This protein binds this small molecule.
Small molecule (SMILES): CO[C@@H]1CC/C=C/c2cccc(c2)[C@@H](C)OC(=O)[C@@H]2CCCN(N2)C(=O)[C@H](C)NC(=O)[C@H](C(C)C)NC(=O)[C@@H]1C

Binding-site contacts:
Ligand atom O44 contacts residue ALA102 of chain 1.A at 3.6 Å.
Ligand atom C19 contacts residue ASN101 of chain 1.A at 3.8 Å.
Ligand atom C6 contacts residue PHE112 of chain 1.A at 3.7 Å (hydrophobic).
Ligand atom C21 contacts residue ALA100 of chain 1.A at 3.9 Å (hydrophobic).
Ligand atom N1 contacts residue GLN62 of chain 1.A at 3.3 Å (h-bond).
Ligand atom O46 contacts residue GLY71 of chain 1.A at 3.8 Å.
Ligand atom C18 contacts residue ASN101 of chain 1.A at 3.8 Å.
Ligand atom C39 contacts residue ARG54 of chain 1.A at 3.9 Å.
Ligand atom C11 contacts residue ASN101 of chain 1.A at 3.9 Å.
Ligand atom C35 contacts residue ASN148 of chain 1.A at 3.4 Å.
Ligand atom C10 contacts residue ASN101 of chain 1.A at 3.7 Å.
Ligand atom C21 contacts residue GLN110 of chain 1.A at 3.6 Å.
Ligand atom C9 contacts residue ALA100 of chain 1.A at 3.9 Å (hydrophobic).
Ligand atom O41 contacts residue ALA100 of chain 1.A at 3.1 Å.
Ligand atom O45 contacts residue ARG54 of chain 1.A at 3.3 Å.
Ligand atom O45 contacts residue ILE56 of chain 1.A at 3.7 Å.
Ligand atom C29 contacts residue PHE59 of chain 1.A at 3.9 Å (hydrophobic).
Ligand atom C22 contacts residue GLN110 of chain 1.A at 3.7 Å.
Ligand atom C33 contacts residue ARG54 of chain 1.A at 3.5 Å.
Ligand atom C35 contacts residue ARG54 of chain 1.A at 3.9 Å.
Ligand atom C38 contacts residue ARG54 of chain 1.A at 3.6 Å.
Ligand atom C7 contacts residue GLN62 of chain 1.A at 3.6 Å.
Ligand atom C21 contacts residue ASN101 of chain 1.A at 3.8 Å.
Ligand atom C6 contacts residue MET60 of chain 1.A at 3.6 Å (hydrophobic).
Ligand atom O43 contacts residue GLN62 of chain 1.A at 2.9 Å (h-bond).
Ligand atom N2 contacts residue GLN62 of chain 1.A at 3.0 Å (h-bond).
Ligand atom C5 contacts residue PHE59 of chain 1.A at 3.7 Å (hydrophobic).
Ligand atom O43 contacts residue ARG54 of chain 1.A at 3.2 Å (salt-bridge).
Ligand atom C7 contacts residue PHE112 of chain 1.A at 3.5 Å (hydrophobic).
Ligand atom C37 contacts residue ARG54 of chain 1.A at 3.5 Å.
Ligand atom O41 contacts residue ASN101 of chain 1.A at 2.9 Å (h-bond).
Ligand atom C39 contacts residue GLY71 of chain 1.A at 3.8 Å.
Ligand atom C36 contacts residue ILE56 of chain 1.A at 3.9 Å (hydrophobic).
Ligand atom C7 contacts residue MET60 of chain 1.A at 3.9 Å (hydrophobic).
Ligand atom O41 contacts residue HIS125 of chain 1.A at 3.2 Å.
Ligand atom C20 contacts residue GLN110 of chain 1.A at 3.6 Å.
Ligand atom C34 contacts residue ARG54 of chain 1.A at 3.4 Å.
Ligand atom C5 contacts residue MET60 of chain 1.A at 3.2 Å (hydrophobic).
Ligand atom N3 contacts residue ASN101 of chain 1.A at 2.9 Å (h-bond).
Ligand atom C18 contacts residue GLN62 of chain 1.A at 3.8 Å.

Sequence of chain 1.A:
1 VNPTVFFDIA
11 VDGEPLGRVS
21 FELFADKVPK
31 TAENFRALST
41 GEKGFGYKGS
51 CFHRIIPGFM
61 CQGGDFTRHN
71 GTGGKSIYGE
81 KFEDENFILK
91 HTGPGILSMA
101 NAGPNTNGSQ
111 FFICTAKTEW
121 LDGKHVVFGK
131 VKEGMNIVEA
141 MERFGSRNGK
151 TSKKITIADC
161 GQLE